Binding-site contacts:
Ligand atom C5 contacts residue ASN307 of chain 1.B at 3.7 Å.
Ligand atom C3 contacts residue ASN307 of chain 1.B at 3.8 Å.
Ligand atom C6 contacts residue ASN307 of chain 1.B at 4.4 Å.
Ligand atom N2 contacts residue ASN307 of chain 1.B at 2.9 Å (h-bond).
Ligand atom C4 contacts residue ASN307 of chain 1.B at 4.2 Å.
Ligand atom O7 contacts residue LYS54 of chain 1.E at 3.1 Å (salt-bridge).
Ligand atom C7 contacts residue GLN556 of chain 1.B at 4.0 Å.
Ligand atom O5 contacts residue ASN307 of chain 1.B at 2.4 Å (h-bond).
Ligand atom C8 contacts residue GLN556 of chain 1.B at 4.1 Å.
Ligand atom C1 contacts residue ASN307 of chain 1.B at 1.4 Å.
Ligand atom O7 contacts residue ASN307 of chain 1.B at 3.7 Å.
Ligand atom O7 contacts residue GLN556 of chain 1.B at 3.5 Å (h-bond).
Ligand atom C2 contacts residue ASN307 of chain 1.B at 2.5 Å.
Ligand atom O6 contacts residue ASN307 of chain 1.B at 3.8 Å.
Ligand atom C8 contacts residue SER506 of chain 1.B at 3.3 Å.
Ligand atom C7 contacts residue ASN307 of chain 1.B at 3.5 Å.
Ligand atom C7 contacts residue LYS54 of chain 1.E at 4.3 Å.
Ligand atom C7 contacts residue SER506 of chain 1.B at 4.4 Å.

Sequence of chain 1.E:
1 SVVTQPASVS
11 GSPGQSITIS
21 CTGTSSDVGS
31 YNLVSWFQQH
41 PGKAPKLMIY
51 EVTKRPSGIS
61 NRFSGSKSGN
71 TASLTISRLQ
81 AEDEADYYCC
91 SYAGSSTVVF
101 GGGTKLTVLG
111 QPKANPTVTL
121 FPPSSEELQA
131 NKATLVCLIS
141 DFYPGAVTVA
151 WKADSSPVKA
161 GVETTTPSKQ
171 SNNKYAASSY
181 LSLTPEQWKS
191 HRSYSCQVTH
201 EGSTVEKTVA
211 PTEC

The small molecule below binds the protein below.
Small molecule (SMILES): CC(=O)N[C@@H]1[C@@H](O)[C@H](O)[C@@H](CO)O[C@H]1O

Sequence of chain 1.B:
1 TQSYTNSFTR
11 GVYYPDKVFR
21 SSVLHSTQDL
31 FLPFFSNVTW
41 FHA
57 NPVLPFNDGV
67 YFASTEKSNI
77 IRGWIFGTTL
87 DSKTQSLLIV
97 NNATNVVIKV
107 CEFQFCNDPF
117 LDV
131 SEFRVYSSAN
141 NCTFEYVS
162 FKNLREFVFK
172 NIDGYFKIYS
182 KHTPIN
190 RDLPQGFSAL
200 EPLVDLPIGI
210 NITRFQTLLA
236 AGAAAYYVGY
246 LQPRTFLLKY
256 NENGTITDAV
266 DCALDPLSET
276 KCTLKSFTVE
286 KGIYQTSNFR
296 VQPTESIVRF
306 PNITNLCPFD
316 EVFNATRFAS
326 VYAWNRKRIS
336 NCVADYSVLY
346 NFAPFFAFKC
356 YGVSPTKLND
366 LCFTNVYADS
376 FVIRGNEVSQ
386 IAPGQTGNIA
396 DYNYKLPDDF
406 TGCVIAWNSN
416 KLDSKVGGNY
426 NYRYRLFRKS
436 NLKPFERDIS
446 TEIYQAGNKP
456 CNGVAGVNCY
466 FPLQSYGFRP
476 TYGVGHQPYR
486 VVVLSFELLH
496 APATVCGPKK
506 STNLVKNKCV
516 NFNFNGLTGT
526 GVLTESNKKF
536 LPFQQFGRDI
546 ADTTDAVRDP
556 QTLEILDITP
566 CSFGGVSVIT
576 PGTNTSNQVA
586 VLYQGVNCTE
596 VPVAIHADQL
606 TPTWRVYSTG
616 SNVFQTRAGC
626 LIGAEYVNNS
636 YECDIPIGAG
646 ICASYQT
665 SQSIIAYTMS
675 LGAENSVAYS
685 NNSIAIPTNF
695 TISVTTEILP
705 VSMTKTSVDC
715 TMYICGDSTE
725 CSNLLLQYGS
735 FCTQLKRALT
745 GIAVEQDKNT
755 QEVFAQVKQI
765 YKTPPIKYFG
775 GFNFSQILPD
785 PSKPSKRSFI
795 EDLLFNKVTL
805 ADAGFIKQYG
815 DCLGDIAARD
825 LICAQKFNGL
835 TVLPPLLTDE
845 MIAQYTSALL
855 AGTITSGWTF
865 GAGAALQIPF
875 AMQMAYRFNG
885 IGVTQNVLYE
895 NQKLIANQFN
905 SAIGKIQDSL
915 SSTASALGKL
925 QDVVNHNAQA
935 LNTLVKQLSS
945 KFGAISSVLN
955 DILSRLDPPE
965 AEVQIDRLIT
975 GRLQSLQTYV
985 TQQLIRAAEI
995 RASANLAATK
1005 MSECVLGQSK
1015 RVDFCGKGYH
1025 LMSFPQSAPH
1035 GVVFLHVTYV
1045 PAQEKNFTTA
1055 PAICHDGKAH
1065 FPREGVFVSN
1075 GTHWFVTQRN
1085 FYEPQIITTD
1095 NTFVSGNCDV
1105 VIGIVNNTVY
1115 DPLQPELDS